Binding-site contacts:
Ligand atom C1 contacts residue ASN136 of chain 1.A at 1.5 Å.
Ligand atom O5 contacts residue ASN136 of chain 1.A at 2.4 Å (h-bond).
Ligand atom O5 contacts residue PHE160 of chain 1.A at 3.6 Å.
Ligand atom C5 contacts residue PHE160 of chain 1.A at 4.3 Å (hydrophobic).
Ligand atom C6 contacts residue MAN4 of chain 1.E at 4.3 Å.
Ligand atom C2 contacts residue ASN136 of chain 1.A at 2.4 Å.
Ligand atom C7 contacts residue VAL113 of chain 1.A at 4.3 Å (hydrophobic).
Ligand atom O6 contacts residue PHE160 of chain 1.A at 4.3 Å.
Ligand atom C8 contacts residue VAL113 of chain 1.A at 4.5 Å (hydrophobic).
Ligand atom C3 contacts residue ASN136 of chain 1.A at 3.8 Å.
Ligand atom O6 contacts residue MAN4 of chain 1.E at 3.9 Å.
Ligand atom C6 contacts residue PHE160 of chain 1.A at 4.1 Å (hydrophobic).
Ligand atom O7 contacts residue ASN136 of chain 1.A at 3.6 Å.
Ligand atom C4 contacts residue ASN136 of chain 1.A at 4.4 Å.
Ligand atom O7 contacts residue VAL113 of chain 1.A at 3.8 Å.
Ligand atom C5 contacts residue ASN136 of chain 1.A at 3.7 Å.
Ligand atom C1 contacts residue PHE160 of chain 1.A at 4.1 Å (hydrophobic).
Ligand atom C8 contacts residue LEU111 of chain 1.A at 3.9 Å (hydrophobic).
Ligand atom N2 contacts residue ASN136 of chain 1.A at 2.9 Å (h-bond).
Ligand atom C7 contacts residue ASN136 of chain 1.A at 3.5 Å.

This protein binds this small molecule.
Small molecule (SMILES): CC(=O)N[C@H]1[C@H](O[C@H]2[C@H](O)[C@@H](NC(C)=O)CO[C@@H]2CO)O[C@H](CO)[C@@H](O)[C@@H]1O

Sequence of chain 1.A:
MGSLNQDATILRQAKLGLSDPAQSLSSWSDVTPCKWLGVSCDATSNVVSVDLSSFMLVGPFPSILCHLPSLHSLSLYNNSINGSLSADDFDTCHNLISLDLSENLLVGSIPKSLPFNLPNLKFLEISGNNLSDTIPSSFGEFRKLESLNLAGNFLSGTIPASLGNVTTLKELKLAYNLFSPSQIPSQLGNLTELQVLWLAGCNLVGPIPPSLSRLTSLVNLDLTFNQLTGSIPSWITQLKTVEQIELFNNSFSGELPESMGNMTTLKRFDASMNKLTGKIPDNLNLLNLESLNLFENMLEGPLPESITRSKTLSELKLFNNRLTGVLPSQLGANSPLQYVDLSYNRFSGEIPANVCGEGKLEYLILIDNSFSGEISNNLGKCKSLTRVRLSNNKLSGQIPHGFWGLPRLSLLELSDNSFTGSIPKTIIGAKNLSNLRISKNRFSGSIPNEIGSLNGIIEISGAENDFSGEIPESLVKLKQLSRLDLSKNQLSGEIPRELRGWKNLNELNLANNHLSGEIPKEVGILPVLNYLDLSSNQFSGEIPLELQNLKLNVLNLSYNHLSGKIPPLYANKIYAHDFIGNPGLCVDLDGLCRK